Sequence of chain 13.A:
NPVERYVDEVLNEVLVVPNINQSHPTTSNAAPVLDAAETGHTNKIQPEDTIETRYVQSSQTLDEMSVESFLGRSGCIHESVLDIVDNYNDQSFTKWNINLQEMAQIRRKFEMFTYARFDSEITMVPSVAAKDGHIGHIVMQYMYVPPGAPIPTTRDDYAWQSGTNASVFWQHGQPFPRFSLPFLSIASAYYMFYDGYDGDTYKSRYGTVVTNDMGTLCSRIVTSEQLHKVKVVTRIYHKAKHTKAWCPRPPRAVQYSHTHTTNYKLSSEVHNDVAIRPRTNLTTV

A small-molecule ligand and the protein it binds are described below.
Small molecule (SMILES): Cc1cc(CCCOc2c(C)cc(-c3noc(C(F)(F)F)n3)cc2C)on1

Binding-site contacts:
Ligand atom C2A contacts residue PHE179 of chain 13.A at 3.6 Å (hydrophobic).
Ligand atom O1B contacts residue ILE98 of chain 13.A at 3.3 Å.
Ligand atom F2 contacts residue TYR142 of chain 13.A at 2.8 Å.
Ligand atom C4 contacts residue TYR190 of chain 13.A at 3.6 Å (hydrophobic).
Ligand atom F2 contacts residue TYR144 of chain 13.A at 3.0 Å.
Ligand atom N1A contacts residue MET124 of chain 13.A at 3.5 Å.
Ligand atom F1 contacts residue PHE179 of chain 13.A at 3.8 Å.
Ligand atom CM4 contacts residue PHE179 of chain 13.A at 3.5 Å (hydrophobic).
Ligand atom C4 contacts residue LEU100 of chain 13.A at 3.7 Å (hydrophobic).
Ligand atom CM4 contacts residue TYR144 of chain 13.A at 3.8 Å (hydrophobic).
Ligand atom F3 contacts residue PHE179 of chain 13.A at 3.0 Å.
Ligand atom F3 contacts residue TYR142 of chain 13.A at 3.8 Å.
Ligand atom N3A contacts residue TYR144 of chain 13.A at 3.5 Å.
Ligand atom CM2 contacts residue ILE122 of chain 13.A at 3.8 Å (hydrophobic).
Ligand atom N2 contacts residue MET214 of chain 13.A at 3.8 Å.
Ligand atom C3A contacts residue PHE179 of chain 13.A at 3.1 Å (hydrophobic).
Ligand atom O1A contacts residue LEU217 of chain 13.A at 3.0 Å.
Ligand atom O1A contacts residue MET124 of chain 13.A at 3.2 Å.
Ligand atom F2 contacts residue ALA166 of chain 13.A at 3.5 Å.
Ligand atom F1 contacts residue TYR144 of chain 13.A at 3.3 Å.
Ligand atom N1A contacts residue LEU217 of chain 13.A at 3.3 Å.
Ligand atom C4B contacts residue ILE98 of chain 13.A at 3.8 Å (hydrophobic).
Ligand atom F1 contacts residue ALA166 of chain 13.A at 3.6 Å.
Ligand atom F2 contacts residue MET143 of chain 13.A at 3.3 Å.
Ligand atom N1A contacts residue PHE179 of chain 13.A at 3.6 Å.
Ligand atom C2B contacts residue ILE98 of chain 13.A at 3.7 Å (hydrophobic).
Ligand atom O1A contacts residue PHE179 of chain 13.A at 3.3 Å.
Ligand atom C6B contacts residue LEU181 of chain 13.A at 3.3 Å (hydrophobic).
Ligand atom CM6 contacts residue LEU184 of chain 13.A at 3.4 Å (hydrophobic).
Ligand atom O1 contacts residue MET214 of chain 13.A at 3.5 Å (h-bond).
Ligand atom C6B contacts residue ILE98 of chain 13.A at 3.7 Å (hydrophobic).
Ligand atom C5B contacts residue ILE98 of chain 13.A at 3.5 Å (hydrophobic).
Ligand atom CM6 contacts residue LEU181 of chain 13.A at 3.5 Å (hydrophobic).
Ligand atom N3A contacts residue PHE179 of chain 13.A at 3.4 Å.
Ligand atom C5B contacts residue LEU181 of chain 13.A at 3.5 Å (hydrophobic).
Ligand atom C1B contacts residue ILE98 of chain 13.A at 3.4 Å (hydrophobic).
Ligand atom CM3 contacts residue ASN212 of chain 13.A at 3.5 Å.
Ligand atom CM2 contacts residue ILE77 of chain 13.A at 3.1 Å (hydrophobic).
Ligand atom F3 contacts residue VAL168 of chain 13.A at 3.0 Å.
Ligand atom C3A contacts residue LEU217 of chain 13.A at 3.6 Å (hydrophobic).